Binding-site contacts:
Ligand atom N20 contacts residue TYR112 of chain 1.A at 3.4 Å.
Ligand atom C14 contacts residue VAL44 of chain 1.A at 3.9 Å (hydrophobic).
Ligand atom C22 contacts residue ARG161 of chain 1.A at 3.4 Å.
Ligand atom F25 contacts residue ASN162 of chain 1.A at 2.9 Å.
Ligand atom N8 contacts residue LEU36 of chain 1.A at 3.8 Å.
Ligand atom C9 contacts residue LEU164 of chain 1.A at 3.7 Å (hydrophobic).
Ligand atom C5 contacts residue LEU36 of chain 1.A at 3.6 Å (hydrophobic).
Ligand atom N13 contacts residue LEU164 of chain 1.A at 3.6 Å.
Ligand atom N4 contacts residue GLY37 of chain 1.A at 3.6 Å.
Ligand atom N6 contacts residue LEU36 of chain 1.A at 3.1 Å (h-bond).
Ligand atom C16 contacts residue LEU164 of chain 1.A at 3.6 Å (hydrophobic).
Ligand atom C19 contacts residue LEU113 of chain 1.A at 3.5 Å (hydrophobic).
Ligand atom C26 contacts residue GLY174 of chain 1.A at 3.4 Å.
Ligand atom C15 contacts residue ALA61 of chain 1.A at 3.8 Å (hydrophobic).
Ligand atom C11 contacts residue LEU164 of chain 1.A at 3.6 Å (hydrophobic).
Ligand atom N20 contacts residue LEU113 of chain 1.A at 2.7 Å (h-bond).
Ligand atom C15 contacts residue MET110 of chain 1.A at 3.6 Å (hydrophobic).
Ligand atom N13 contacts residue VAL44 of chain 1.A at 3.5 Å.
Ligand atom F25 contacts residue LEU164 of chain 1.A at 3.6 Å.
Ligand atom C1 contacts residue LYS38 of chain 1.A at 3.4 Å.
Ligand atom C14 contacts residue MET110 of chain 1.A at 3.8 Å (hydrophobic).
Ligand atom C23 contacts residue ARG161 of chain 1.A at 3.0 Å.
Ligand atom C16 contacts residue GLU111 of chain 1.A at 3.1 Å.
Ligand atom N18 contacts residue LEU113 of chain 1.A at 3.0 Å (h-bond).
Ligand atom C1 contacts residue GLY37 of chain 1.A at 3.8 Å.
Ligand atom F25 contacts residue ILE163 of chain 1.A at 3.7 Å.
Ligand atom N17 contacts residue LEU164 of chain 1.A at 3.5 Å.
Ligand atom C15 contacts residue LEU164 of chain 1.A at 3.7 Å (hydrophobic).
Ligand atom C23 contacts residue LEU164 of chain 1.A at 3.7 Å (hydrophobic).
Ligand atom N17 contacts residue ALA61 of chain 1.A at 3.7 Å.
Ligand atom C16 contacts residue ALA61 of chain 1.A at 3.4 Å (hydrophobic).
Ligand atom C24 contacts residue LEU164 of chain 1.A at 3.8 Å (hydrophobic).
Ligand atom C14 contacts residue LEU164 of chain 1.A at 3.7 Å (hydrophobic).
Ligand atom F25 contacts residue GLY174 of chain 1.A at 3.1 Å.
Ligand atom C7 contacts residue LEU36 of chain 1.A at 3.6 Å (hydrophobic).
Ligand atom N18 contacts residue TYR112 of chain 1.A at 3.9 Å.
Ligand atom C26 contacts residue ASP175 of chain 1.A at 3.7 Å.
Ligand atom N20 contacts residue GLY116 of chain 1.A at 3.8 Å.
Ligand atom C12 contacts residue LEU164 of chain 1.A at 3.5 Å (hydrophobic).
Ligand atom F25 contacts residue ASP175 of chain 1.A at 3.4 Å.

A protein and the small-molecule ligand that binds it are described below.
Small molecule (SMILES): C[C@H](Nc1cc(-c2c(N)nn3cccnc23)ncn1)c1ccc(F)cc1

Sequence of chain 1.A:
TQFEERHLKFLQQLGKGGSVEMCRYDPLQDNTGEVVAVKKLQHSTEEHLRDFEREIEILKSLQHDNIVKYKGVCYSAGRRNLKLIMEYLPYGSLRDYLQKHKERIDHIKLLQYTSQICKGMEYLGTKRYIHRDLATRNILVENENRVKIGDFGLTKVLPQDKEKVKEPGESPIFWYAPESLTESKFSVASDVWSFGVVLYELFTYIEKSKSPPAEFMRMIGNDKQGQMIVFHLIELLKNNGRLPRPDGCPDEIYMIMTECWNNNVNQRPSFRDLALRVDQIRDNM